Sequence of chain 1.A:
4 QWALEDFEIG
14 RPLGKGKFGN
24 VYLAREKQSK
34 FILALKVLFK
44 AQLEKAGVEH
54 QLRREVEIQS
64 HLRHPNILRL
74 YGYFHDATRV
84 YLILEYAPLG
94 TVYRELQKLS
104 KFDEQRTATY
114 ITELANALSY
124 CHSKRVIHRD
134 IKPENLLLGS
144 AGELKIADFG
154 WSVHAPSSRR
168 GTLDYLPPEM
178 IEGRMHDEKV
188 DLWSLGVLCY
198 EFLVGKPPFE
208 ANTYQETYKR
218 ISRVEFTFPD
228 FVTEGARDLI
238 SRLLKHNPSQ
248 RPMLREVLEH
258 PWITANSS

This protein binds this small molecule.
Small molecule (SMILES): Cc1c(C(=O)NS(=O)(=O)N(C)C)cc(-c2ccc(Cl)cc2)c2cc[nH]c12

Binding-site contacts:
Ligand atom C4 contacts residue LYS43 of chain 1.A at 3.8 Å.
Ligand atom C2 contacts residue LYS43 of chain 1.A at 3.8 Å.
Ligand atom C6 contacts residue VAL83 of chain 1.A at 3.8 Å (hydrophobic).
Ligand atom N1 contacts residue LYS43 of chain 1.A at 3.2 Å (salt-bridge).
Ligand atom C16 contacts residue LYS43 of chain 1.A at 3.5 Å.
Ligand atom C3 contacts residue LYS43 of chain 1.A at 3.6 Å.
Ligand atom C14 contacts residue SO41 of chain 1.L at 3.7 Å.
Ligand atom C contacts residue LYS43 of chain 1.A at 3.8 Å.
Ligand atom C7 contacts residue VAL83 of chain 1.A at 3.7 Å (hydrophobic).
Ligand atom C10 contacts residue LEU55 of chain 1.A at 3.7 Å (hydrophobic).
Ligand atom C12 contacts residue LYS43 of chain 1.A at 3.6 Å.
Ligand atom N2 contacts residue LYS43 of chain 1.A at 3.3 Å.
Ligand atom C11 contacts residue ARG56 of chain 1.A at 3.8 Å.
Ligand atom C13 contacts residue LEU46 of chain 1.A at 3.8 Å (hydrophobic).
Ligand atom C10 contacts residue ARG56 of chain 1.A at 3.7 Å.
Ligand atom N2 contacts residue SO41 of chain 1.L at 3.1 Å (h-bond).
Ligand atom C17 contacts residue SO41 of chain 1.L at 3.5 Å.
Ligand atom CL contacts residue VAL59 of chain 1.A at 3.5 Å.
Ligand atom C8 contacts residue VAL83 of chain 1.A at 3.7 Å (hydrophobic).
Ligand atom C14 contacts residue GLU47 of chain 1.A at 3.6 Å.
Ligand atom C7 contacts residue ARG56 of chain 1.A at 3.6 Å.
Ligand atom C3 contacts residue SO41 of chain 1.L at 3.6 Å.
Ligand atom C5 contacts residue LYS43 of chain 1.A at 3.8 Å.
Ligand atom C15 contacts residue SO41 of chain 1.L at 2.9 Å.
Ligand atom C13 contacts residue LYS43 of chain 1.A at 3.8 Å.
Ligand atom C1 contacts residue LYS43 of chain 1.A at 3.8 Å.
Ligand atom C15 contacts residue GLU47 of chain 1.A at 3.7 Å.
Ligand atom C17 contacts residue GLU47 of chain 1.A at 3.5 Å.
Ligand atom N2 contacts residue GLU47 of chain 1.A at 2.7 Å (salt-bridge).
Ligand atom C12 contacts residue SO41 of chain 1.L at 3.4 Å.
Ligand atom C16 contacts residue SO41 of chain 1.L at 3.0 Å.
Ligand atom C9 contacts residue ARG56 of chain 1.A at 3.9 Å.
Ligand atom C6 contacts residue ARG56 of chain 1.A at 3.7 Å.
Ligand atom O1 contacts residue HIS78 of chain 1.A at 3.4 Å.
Ligand atom N1 contacts residue HIS78 of chain 1.A at 3.7 Å.
Ligand atom C8 contacts residue ARG56 of chain 1.A at 3.7 Å.
Ligand atom C4 contacts residue ARG56 of chain 1.A at 3.7 Å.
Ligand atom C14 contacts residue LYS43 of chain 1.A at 3.5 Å.
Ligand atom C1 contacts residue ASP79 of chain 1.A at 3.8 Å.
Ligand atom C15 contacts residue LYS43 of chain 1.A at 3.5 Å.